The small molecule below binds the protein below.
Small molecule (SMILES): O=C(O)CC[C@H]1N=CNC1=O

Binding-site contacts:
Ligand atom O2 contacts residue ASP438 of chain 2.A at 3.2 Å (salt-bridge).
Ligand atom N1 contacts residue ASP438 of chain 2.A at 3.0 Å (salt-bridge).
Ligand atom C3 contacts residue ARG450 of chain 2.A at 4.0 Å.
Ligand atom N contacts residue MET128 of chain 2.A at 3.9 Å.
Ligand atom C1 contacts residue ARG450 of chain 2.A at 3.9 Å.
Ligand atom C5 contacts residue ACY1 of chain 2.E at 3.6 Å.
Ligand atom O contacts residue MET128 of chain 2.A at 3.4 Å.
Ligand atom O contacts residue ASN486 of chain 2.A at 4.3 Å.
Ligand atom O1 contacts residue SER490 of chain 2.A at 4.3 Å.
Ligand atom C3 contacts residue MET128 of chain 2.A at 3.5 Å (hydrophobic).
Ligand atom C1 contacts residue MET49 of chain 2.A at 4.0 Å (hydrophobic).
Ligand atom C5 contacts residue MET128 of chain 2.A at 3.5 Å (hydrophobic).
Ligand atom C5 contacts residue ASP438 of chain 2.A at 3.7 Å.
Ligand atom C contacts residue MET128 of chain 2.A at 4.3 Å (hydrophobic).
Ligand atom C2 contacts residue TYR48 of chain 2.A at 4.3 Å (hydrophobic).
Ligand atom O1 contacts residue ASN486 of chain 2.A at 4.0 Å.
Ligand atom N contacts residue NAD1 of chain 2.D at 3.8 Å.
Ligand atom O2 contacts residue THR129 of chain 2.A at 4.0 Å.
Ligand atom C4 contacts residue NAD1 of chain 2.D at 2.9 Å.
Ligand atom C4 contacts residue ARG450 of chain 2.A at 3.3 Å.
Ligand atom N1 contacts residue MET128 of chain 2.A at 3.9 Å.
Ligand atom C4 contacts residue ASP438 of chain 2.A at 3.8 Å.
Ligand atom C2 contacts residue NAD1 of chain 2.D at 3.5 Å.
Ligand atom C5 contacts residue NAD1 of chain 2.D at 4.0 Å.
Ligand atom C2 contacts residue MET128 of chain 2.A at 4.3 Å (hydrophobic).
Ligand atom O1 contacts residue ARG450 of chain 2.A at 3.4 Å (salt-bridge).
Ligand atom O contacts residue ARG450 of chain 2.A at 4.3 Å.
Ligand atom O2 contacts residue MET128 of chain 2.A at 2.9 Å.
Ligand atom N1 contacts residue NAD1 of chain 2.D at 3.2 Å.
Ligand atom O2 contacts residue ACY1 of chain 2.E at 3.1 Å.
Ligand atom C2 contacts residue MET49 of chain 2.A at 3.4 Å (hydrophobic).
Ligand atom C1 contacts residue NAD1 of chain 2.D at 3.2 Å.
Ligand atom C4 contacts residue MET128 of chain 2.A at 4.1 Å (hydrophobic).
Ligand atom O2 contacts residue TYR48 of chain 2.A at 2.6 Å (h-bond).
Ligand atom C3 contacts residue TYR48 of chain 2.A at 4.3 Å (hydrophobic).
Ligand atom N contacts residue ARG450 of chain 2.A at 2.8 Å (salt-bridge).
Ligand atom C5 contacts residue TYR48 of chain 2.A at 3.6 Å (hydrophobic).
Ligand atom C contacts residue ARG450 of chain 2.A at 3.8 Å.
Ligand atom N1 contacts residue ACY1 of chain 2.E at 3.5 Å.
Ligand atom C contacts residue ASN486 of chain 2.A at 4.2 Å.

Sequence of chain 2.A:
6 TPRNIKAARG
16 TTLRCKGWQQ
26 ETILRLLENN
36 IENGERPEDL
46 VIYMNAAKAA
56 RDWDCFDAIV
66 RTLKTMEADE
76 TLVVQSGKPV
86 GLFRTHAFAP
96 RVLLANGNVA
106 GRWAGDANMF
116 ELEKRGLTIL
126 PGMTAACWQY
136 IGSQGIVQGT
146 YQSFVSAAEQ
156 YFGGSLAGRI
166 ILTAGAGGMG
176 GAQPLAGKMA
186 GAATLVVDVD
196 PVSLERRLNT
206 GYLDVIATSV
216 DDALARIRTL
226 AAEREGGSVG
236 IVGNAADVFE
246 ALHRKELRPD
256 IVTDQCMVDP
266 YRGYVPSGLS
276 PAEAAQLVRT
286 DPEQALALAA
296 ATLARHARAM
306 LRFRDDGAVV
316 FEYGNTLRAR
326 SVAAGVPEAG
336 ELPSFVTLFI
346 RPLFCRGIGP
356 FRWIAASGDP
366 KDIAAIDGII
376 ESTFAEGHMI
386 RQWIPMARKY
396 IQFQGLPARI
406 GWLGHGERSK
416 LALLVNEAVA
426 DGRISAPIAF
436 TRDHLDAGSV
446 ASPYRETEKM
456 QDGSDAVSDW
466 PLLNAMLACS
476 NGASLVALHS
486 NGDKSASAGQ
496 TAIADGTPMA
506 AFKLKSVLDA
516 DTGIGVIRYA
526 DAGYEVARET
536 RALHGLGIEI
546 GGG